This small molecule binds to this protein.
Small molecule (SMILES): CC(C)C[C@H](NC(=O)CN)C(=O)N[C@H](C(=O)N[C@H](C(=O)NCC(=O)N[C@@H](CO)C(=O)N[C@@H](CC(C)C)C(=O)N[C@@H](CCCN=C(N)N)C(=O)NCC=O)C(C)C)[C@@H](C)O

Binding-site contacts:
Ligand atom CB contacts residue MET259 of chain 3.E at 3.6 Å (hydrophobic).
Ligand atom O contacts residue ARG49 of chain 3.E at 3.1 Å (salt-bridge).
Ligand atom CB contacts residue ARG49 of chain 3.E at 3.7 Å.
Ligand atom NH2 contacts residue ASP228 of chain 3.E at 2.7 Å (salt-bridge).
Ligand atom N contacts residue PRO57 of chain 3.E at 3.5 Å.
Ligand atom N contacts residue ARG49 of chain 3.E at 3.6 Å (salt-bridge).
Ligand atom N contacts residue ARG49 of chain 3.E at 3.5 Å (salt-bridge).
Ligand atom CD2 contacts residue ARG43 of chain 3.E at 3.6 Å.
Ligand atom CG2 contacts residue ASP258 of chain 3.E at 3.5 Å.
Ligand atom CA contacts residue ASP258 of chain 3.E at 3.7 Å.
Ligand atom CG contacts residue PRO57 of chain 3.E at 3.7 Å (hydrophobic).
Ligand atom CD2 contacts residue ASP258 of chain 3.E at 3.4 Å.
Ligand atom NH1 contacts residue ASP53 of chain 3.E at 3.0 Å (salt-bridge).
Ligand atom O contacts residue ARG43 of chain 3.E at 2.8 Å (salt-bridge).
Ligand atom CA contacts residue ASP258 of chain 3.E at 3.6 Å.
Ligand atom CZ contacts residue THR246 of chain 3.E at 3.3 Å.
Ligand atom C contacts residue ASP258 of chain 3.E at 3.7 Å.
Ligand atom NE contacts residue ARG50 of chain 3.E at 3.1 Å (salt-bridge).
Ligand atom C contacts residue ARG49 of chain 3.E at 3.6 Å.
Ligand atom CD contacts residue LEU52 of chain 3.E at 3.3 Å (hydrophobic).
Ligand atom N contacts residue ASP258 of chain 3.E at 2.8 Å (salt-bridge).
Ligand atom NH1 contacts residue THR246 of chain 3.E at 3.2 Å (h-bond).
Ligand atom CB contacts residue ASP258 of chain 3.E at 3.7 Å.
Ligand atom CB contacts residue ARG49 of chain 3.E at 3.5 Å.
Ligand atom N contacts residue ASP258 of chain 3.E at 3.2 Å (salt-bridge).
Ligand atom CD2 contacts residue ARG50 of chain 3.E at 3.6 Å.
Ligand atom O contacts residue ARG43 of chain 3.E at 2.8 Å (salt-bridge).
Ligand atom CD contacts residue ARG50 of chain 3.E at 3.3 Å.
Ligand atom OG1 contacts residue MET259 of chain 3.E at 2.6 Å (h-bond).
Ligand atom O contacts residue ILE39 of chain 3.E at 3.7 Å.
Ligand atom OG1 contacts residue ASP258 of chain 3.E at 3.3 Å.
Ligand atom CA contacts residue ASP258 of chain 3.E at 3.7 Å.
Ligand atom N contacts residue ASP258 of chain 3.E at 3.2 Å (salt-bridge).
Ligand atom C contacts residue ARG43 of chain 3.E at 3.7 Å.
Ligand atom CB contacts residue ASP258 of chain 3.E at 3.5 Å.
Ligand atom O contacts residue ARG50 of chain 3.E at 3.4 Å.
Ligand atom CG2 contacts residue MET259 of chain 3.E at 3.7 Å (hydrophobic).
Ligand atom NH2 contacts residue THR246 of chain 3.E at 3.0 Å (h-bond).
Ligand atom N contacts residue ARG49 of chain 3.E at 3.7 Å.
Ligand atom CG2 contacts residue ALA42 of chain 3.E at 3.8 Å (hydrophobic).

Sequence of chain 3.E:
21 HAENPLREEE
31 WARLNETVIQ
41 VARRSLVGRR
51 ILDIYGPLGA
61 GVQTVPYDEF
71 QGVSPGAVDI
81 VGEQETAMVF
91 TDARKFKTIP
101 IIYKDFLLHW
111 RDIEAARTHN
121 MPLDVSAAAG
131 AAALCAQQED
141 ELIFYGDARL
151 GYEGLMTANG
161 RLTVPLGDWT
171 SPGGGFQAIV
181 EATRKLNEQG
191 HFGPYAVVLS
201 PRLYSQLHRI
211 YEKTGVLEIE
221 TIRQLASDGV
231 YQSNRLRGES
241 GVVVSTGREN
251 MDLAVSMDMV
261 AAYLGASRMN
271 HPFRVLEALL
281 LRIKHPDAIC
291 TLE